Binding-site contacts:
Ligand atom P contacts residue ARG235 of chain 1.K at 3.8 Å.
Ligand atom P contacts residue TYR237 of chain 1.K at 4.0 Å.
Ligand atom OP1 contacts residue HIS149 of chain 1.C at 3.0 Å.
Ligand atom C5' contacts residue ILE42 of chain 1.K at 3.9 Å (hydrophobic).
Ligand atom OP1 contacts residue VAL153 of chain 1.C at 3.5 Å.
Ligand atom C5 contacts residue PHE190 of chain 1.K at 3.5 Å (hydrophobic).
Ligand atom OP2 contacts residue TYR237 of chain 1.K at 2.9 Å (h-bond).
Ligand atom C8 contacts residue PHE190 of chain 1.K at 4.0 Å (hydrophobic).
Ligand atom C4 contacts residue PHE190 of chain 1.K at 3.7 Å (hydrophobic).
Ligand atom N7 contacts residue PHE190 of chain 1.K at 3.9 Å.
Ligand atom O5' contacts residue HIS149 of chain 1.C at 3.9 Å.
Ligand atom OP2 contacts residue HIS149 of chain 1.C at 3.7 Å.
Ligand atom OP2 contacts residue LYS142 of chain 1.C at 3.3 Å (salt-bridge).
Ligand atom O2 contacts residue TYR237 of chain 1.K at 3.4 Å.
Ligand atom C2 contacts residue GLY193 of chain 1.C at 3.8 Å.
Ligand atom P contacts residue LYS142 of chain 1.C at 3.6 Å.
Ligand atom N3 contacts residue TYR237 of chain 1.K at 3.9 Å.
Ligand atom N4 contacts residue LYS85 of chain 1.K at 3.0 Å (salt-bridge).
Ligand atom N6 contacts residue ARG30 of chain 1.K at 3.6 Å.
Ligand atom OP1 contacts residue ARG235 of chain 1.K at 3.5 Å (salt-bridge).
Ligand atom C4' contacts residue ARG155 of chain 1.C at 3.7 Å.
Ligand atom C4' contacts residue VAL153 of chain 1.C at 4.0 Å (hydrophobic).
Ligand atom C3' contacts residue ARG145 of chain 1.C at 3.9 Å.
Ligand atom O3' contacts residue SER39 of chain 1.K at 3.7 Å.
Ligand atom N1 contacts residue PHE190 of chain 1.K at 3.8 Å.
Ligand atom OP1 contacts residue ARG156 of chain 1.C at 3.9 Å.
Ligand atom OP2 contacts residue ILE42 of chain 1.K at 3.8 Å.
Ligand atom N6 contacts residue PHE190 of chain 1.K at 3.6 Å.
Ligand atom OP1 contacts residue LYS142 of chain 1.C at 3.5 Å (salt-bridge).
Ligand atom O5' contacts residue LYS142 of chain 1.C at 3.7 Å.
Ligand atom C2 contacts residue TYR237 of chain 1.K at 3.9 Å (hydrophobic).
Ligand atom C5' contacts residue HIS149 of chain 1.C at 3.9 Å.
Ligand atom OP2 contacts residue ARG235 of chain 1.K at 3.0 Å (salt-bridge).
Ligand atom OP2 contacts residue SER39 of chain 1.K at 3.7 Å.
Ligand atom C5' contacts residue ARG145 of chain 1.C at 3.5 Å.
Ligand atom OP1 contacts residue ARG145 of chain 1.C at 2.6 Å (salt-bridge).
Ligand atom N2 contacts residue ARG30 of chain 1.K at 3.9 Å.
Ligand atom O3' contacts residue VAL153 of chain 1.C at 3.7 Å.
Ligand atom O3' contacts residue TYR237 of chain 1.K at 3.8 Å.
Ligand atom C6 contacts residue PHE190 of chain 1.K at 3.4 Å (hydrophobic).

Sequence of chain 1.K:
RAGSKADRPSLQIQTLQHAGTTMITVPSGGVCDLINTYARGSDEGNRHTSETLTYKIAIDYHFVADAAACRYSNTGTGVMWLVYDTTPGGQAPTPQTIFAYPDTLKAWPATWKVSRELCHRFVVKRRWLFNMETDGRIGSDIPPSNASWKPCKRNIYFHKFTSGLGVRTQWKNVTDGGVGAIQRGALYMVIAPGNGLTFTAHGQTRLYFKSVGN

The protein below binds the small molecule below.
Small molecule (SMILES): Nc1ccn([C@H]2C[C@H](O[P](=O)(O)OC[C@H]3O[C@@H](n4cnc5c(=O)nc(N)[nH]c54)C[C@@H]3O[P](=O)(O)OC[C@H]3O[C@@H](n4cnc5c(N)ncnc54)C[C@@H]3O[P](=O)(O)OC[C@H]3O[C@@H](n4cnc5c(N)ncnc54)C[C@@H]3O[P](=O)(O)OC[C@H]3O[C@@H](n4ccc(N)nc4=O)C[C@@H]3O[P](=O)(O)OC[C@H]3O[C@@H](n4ccc(N)nc4=O)C[C@@H]3O[P](=O)(O)OC[C@H]3O[C@@H](n4ccc(N)nc4=O)C[C@@H]3O[P](=O)(O)OC[C@H]3O[C@@H](n4ccc(N)nc4=O)C[C@@H]3O[P](=O)(O)OC[C@H]3O[C@@H](n4cnc5c(N)ncnc54)C[C@@H]3O)[C@@H](COP(=O)=O)O2)c(=O)n1

Sequence of chain 1.C:
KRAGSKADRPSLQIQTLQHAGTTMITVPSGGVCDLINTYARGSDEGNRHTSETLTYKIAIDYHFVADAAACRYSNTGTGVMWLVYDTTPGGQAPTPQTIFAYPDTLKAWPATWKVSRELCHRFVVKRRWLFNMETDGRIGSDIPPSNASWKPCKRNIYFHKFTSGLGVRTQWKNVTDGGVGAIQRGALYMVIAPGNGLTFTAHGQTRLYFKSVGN